A small-molecule ligand and the protein it binds are described below.
Small molecule (SMILES): CC(=O)N[C@@H]1[C@@H](O)[C@H](O)[C@@H](CO)O[C@H]1O

Sequence of chain 1.A:
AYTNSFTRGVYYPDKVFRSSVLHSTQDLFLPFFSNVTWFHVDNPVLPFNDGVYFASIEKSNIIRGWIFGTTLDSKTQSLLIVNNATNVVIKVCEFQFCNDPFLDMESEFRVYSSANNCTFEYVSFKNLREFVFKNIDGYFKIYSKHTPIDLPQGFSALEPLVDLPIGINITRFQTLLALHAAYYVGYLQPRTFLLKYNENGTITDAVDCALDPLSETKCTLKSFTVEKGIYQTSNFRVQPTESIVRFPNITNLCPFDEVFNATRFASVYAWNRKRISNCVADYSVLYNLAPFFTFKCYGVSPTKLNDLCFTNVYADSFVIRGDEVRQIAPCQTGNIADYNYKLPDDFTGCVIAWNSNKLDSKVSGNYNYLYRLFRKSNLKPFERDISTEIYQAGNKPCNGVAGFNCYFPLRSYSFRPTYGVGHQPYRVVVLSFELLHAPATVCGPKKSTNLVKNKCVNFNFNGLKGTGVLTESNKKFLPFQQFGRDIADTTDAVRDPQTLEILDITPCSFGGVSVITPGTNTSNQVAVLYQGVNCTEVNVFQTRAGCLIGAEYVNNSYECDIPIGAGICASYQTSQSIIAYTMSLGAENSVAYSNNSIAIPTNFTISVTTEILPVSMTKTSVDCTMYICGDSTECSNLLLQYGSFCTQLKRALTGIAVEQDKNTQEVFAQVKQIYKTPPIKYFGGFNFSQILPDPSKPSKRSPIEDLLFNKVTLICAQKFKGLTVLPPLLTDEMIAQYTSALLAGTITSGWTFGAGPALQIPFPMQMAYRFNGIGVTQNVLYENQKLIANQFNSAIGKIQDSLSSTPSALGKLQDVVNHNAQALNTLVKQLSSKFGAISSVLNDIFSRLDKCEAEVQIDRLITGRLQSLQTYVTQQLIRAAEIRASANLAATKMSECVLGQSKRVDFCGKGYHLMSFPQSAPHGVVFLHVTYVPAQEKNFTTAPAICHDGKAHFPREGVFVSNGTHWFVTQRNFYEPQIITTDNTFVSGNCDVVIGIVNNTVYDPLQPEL

Sequence of chain 1.D:
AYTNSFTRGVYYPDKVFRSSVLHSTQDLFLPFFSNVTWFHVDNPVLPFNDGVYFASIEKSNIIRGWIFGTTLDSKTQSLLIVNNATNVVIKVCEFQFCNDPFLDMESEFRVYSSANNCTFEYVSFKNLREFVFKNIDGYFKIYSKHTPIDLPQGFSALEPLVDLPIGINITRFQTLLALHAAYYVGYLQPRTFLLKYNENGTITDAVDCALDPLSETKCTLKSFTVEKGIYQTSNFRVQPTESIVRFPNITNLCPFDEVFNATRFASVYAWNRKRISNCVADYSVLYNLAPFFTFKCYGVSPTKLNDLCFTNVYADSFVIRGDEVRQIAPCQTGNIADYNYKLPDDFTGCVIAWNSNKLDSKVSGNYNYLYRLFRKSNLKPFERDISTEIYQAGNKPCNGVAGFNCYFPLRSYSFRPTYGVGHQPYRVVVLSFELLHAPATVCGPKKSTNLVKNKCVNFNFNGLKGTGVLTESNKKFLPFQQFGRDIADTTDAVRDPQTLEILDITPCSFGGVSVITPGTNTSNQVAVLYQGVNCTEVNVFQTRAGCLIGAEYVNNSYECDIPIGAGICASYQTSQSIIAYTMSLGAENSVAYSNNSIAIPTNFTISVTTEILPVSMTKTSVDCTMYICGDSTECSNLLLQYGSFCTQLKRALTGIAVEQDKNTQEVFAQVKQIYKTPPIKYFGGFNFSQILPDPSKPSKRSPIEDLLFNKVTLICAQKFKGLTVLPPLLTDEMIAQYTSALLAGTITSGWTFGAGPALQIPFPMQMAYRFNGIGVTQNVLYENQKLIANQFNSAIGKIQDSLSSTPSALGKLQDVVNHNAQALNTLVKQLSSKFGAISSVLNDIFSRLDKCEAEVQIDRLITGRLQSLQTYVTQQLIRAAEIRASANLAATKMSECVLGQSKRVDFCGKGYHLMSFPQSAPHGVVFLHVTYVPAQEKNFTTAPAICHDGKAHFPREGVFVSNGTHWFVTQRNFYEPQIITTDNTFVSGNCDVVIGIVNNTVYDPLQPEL

Binding-site contacts:
Ligand atom O5 contacts residue ASN218 of chain 1.D at 2.4 Å (h-bond).
Ligand atom C8 contacts residue GLU449 of chain 1.A at 3.8 Å.
Ligand atom C4 contacts residue ASN218 of chain 1.D at 4.2 Å.
Ligand atom N2 contacts residue ASN218 of chain 1.D at 2.9 Å (h-bond).
Ligand atom O7 contacts residue GLU449 of chain 1.A at 4.1 Å.
Ligand atom O5 contacts residue THR93 of chain 1.D at 4.2 Å.
Ligand atom C3 contacts residue ASN218 of chain 1.D at 3.8 Å.
Ligand atom C6 contacts residue THR220 of chain 1.D at 4.4 Å.
Ligand atom C7 contacts residue ASN218 of chain 1.D at 3.8 Å.
Ligand atom O7 contacts residue ASN218 of chain 1.D at 4.2 Å.
Ligand atom C1 contacts residue ASN218 of chain 1.D at 1.4 Å.
Ligand atom C2 contacts residue ASN218 of chain 1.D at 2.5 Å.
Ligand atom C5 contacts residue ASN218 of chain 1.D at 3.7 Å.
Ligand atom C1 contacts residue THR93 of chain 1.D at 4.5 Å.